This protein binds this small molecule.
Small molecule (SMILES): CC(=O)N[C@@H]1[C@@H](O)[C@H](O)[C@@H](CO)O[C@H]1O

Binding-site contacts:
Ligand atom C6 contacts residue ARG249 of chain 1.A at 4.3 Å.
Ligand atom N2 contacts residue GLN126 of chain 1.A at 4.4 Å.
Ligand atom O5 contacts residue ARG249 of chain 1.A at 4.1 Å.
Ligand atom O7 contacts residue ASN127 of chain 1.A at 3.2 Å (h-bond).
Ligand atom C5 contacts residue ASN127 of chain 1.A at 3.6 Å.
Ligand atom C1 contacts residue ARG249 of chain 1.A at 4.3 Å.
Ligand atom O5 contacts residue ASN127 of chain 1.A at 2.3 Å (h-bond).
Ligand atom C7 contacts residue GLN126 of chain 1.A at 4.3 Å.
Ligand atom C4 contacts residue ASN127 of chain 1.A at 4.3 Å.
Ligand atom C3 contacts residue ASN127 of chain 1.A at 3.9 Å.
Ligand atom C8 contacts residue GLN126 of chain 1.A at 3.8 Å.
Ligand atom C7 contacts residue ASN127 of chain 1.A at 3.4 Å.
Ligand atom C5 contacts residue ARG249 of chain 1.A at 4.0 Å.
Ligand atom C2 contacts residue ASN127 of chain 1.A at 2.6 Å.
Ligand atom C1 contacts residue ASN127 of chain 1.A at 1.4 Å.
Ligand atom N2 contacts residue ASN127 of chain 1.A at 3.2 Å (h-bond).

Sequence of chain 1.A:
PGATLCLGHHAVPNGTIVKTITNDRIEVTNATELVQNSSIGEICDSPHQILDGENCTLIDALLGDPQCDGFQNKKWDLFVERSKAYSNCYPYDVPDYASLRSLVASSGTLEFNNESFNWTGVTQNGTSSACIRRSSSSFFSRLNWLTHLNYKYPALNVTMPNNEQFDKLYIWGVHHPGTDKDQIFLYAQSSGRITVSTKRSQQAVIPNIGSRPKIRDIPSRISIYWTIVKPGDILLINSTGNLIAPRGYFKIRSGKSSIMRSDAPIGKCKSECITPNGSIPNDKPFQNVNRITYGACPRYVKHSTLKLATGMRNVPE